Binding-site contacts:
Ligand atom C18 contacts residue LEU112 of chain 1.A at 4.0 Å (hydrophobic).
Ligand atom C22 contacts residue GLN107 of chain 1.A at 3.8 Å.
Ligand atom C15 contacts residue LYS33 of chain 1.A at 4.2 Å.
Ligand atom C26 contacts residue ILE75 of chain 1.A at 4.4 Å (hydrophobic).
Ligand atom C27 contacts residue LEU112 of chain 1.A at 3.8 Å (hydrophobic).
Ligand atom C20 contacts residue ARG88 of chain 1.A at 4.3 Å.
Ligand atom N17 contacts residue CYS105 of chain 1.A at 4.0 Å.
Ligand atom O19 contacts residue ARG88 of chain 1.A at 2.6 Å (salt-bridge).
Ligand atom C27 contacts residue ILE75 of chain 1.A at 4.3 Å (hydrophobic).
Ligand atom SD contacts residue LEU112 of chain 1.A at 4.0 Å.
Ligand atom C28 contacts residue VAL84 of chain 1.A at 4.1 Å (hydrophobic).
Ligand atom SD contacts residue GLN107 of chain 1.A at 4.3 Å.
Ligand atom C20 contacts residue LEU112 of chain 1.A at 4.1 Å (hydrophobic).
Ligand atom C18 contacts residue ARG88 of chain 1.A at 3.2 Å.
Ligand atom O23 contacts residue GLN107 of chain 1.A at 3.6 Å (h-bond).
Ligand atom SD contacts residue LYS33 of chain 1.A at 4.4 Å.
Ligand atom C29 contacts residue GLN107 of chain 1.A at 3.8 Å.
Ligand atom C24 contacts residue GLN107 of chain 1.A at 3.3 Å.
Ligand atom C16 contacts residue CYS105 of chain 1.A at 3.1 Å (hydrophobic).
Ligand atom C21 contacts residue LEU112 of chain 1.A at 3.9 Å (hydrophobic).
Ligand atom C15 contacts residue CYS105 of chain 1.A at 3.1 Å (hydrophobic).
Ligand atom SD contacts residue CYS105 of chain 1.A at 2.0 Å (h-bond).
Ligand atom C27 contacts residue VAL84 of chain 1.A at 4.3 Å (hydrophobic).
Ligand atom SD contacts residue PHE106 of chain 1.A at 3.3 Å (h-bond).
Ligand atom C28 contacts residue LEU112 of chain 1.A at 3.0 Å (hydrophobic).
Ligand atom C20 contacts residue GLN107 of chain 1.A at 3.5 Å.
Ligand atom C18 contacts residue GLN107 of chain 1.A at 4.0 Å.
Ligand atom N17 contacts residue GLN107 of chain 1.A at 3.8 Å.
Ligand atom C16 contacts residue ARG88 of chain 1.A at 3.5 Å.
Ligand atom C21 contacts residue GLN107 of chain 1.A at 3.9 Å.
Ligand atom N17 contacts residue ARG88 of chain 1.A at 3.5 Å (salt-bridge).
Ligand atom C26 contacts residue VAL81 of chain 1.A at 3.9 Å (hydrophobic).
Ligand atom O19 contacts residue LEU112 of chain 1.A at 3.9 Å.
Ligand atom N17 contacts residue LEU112 of chain 1.A at 4.0 Å.
Ligand atom C25 contacts residue VAL81 of chain 1.A at 4.3 Å (hydrophobic).

A small-molecule ligand and the protein it binds are described below.
Small molecule (SMILES): Cc1oc2ccccc2c1C(=O)NCCS

Sequence of chain 1.A:
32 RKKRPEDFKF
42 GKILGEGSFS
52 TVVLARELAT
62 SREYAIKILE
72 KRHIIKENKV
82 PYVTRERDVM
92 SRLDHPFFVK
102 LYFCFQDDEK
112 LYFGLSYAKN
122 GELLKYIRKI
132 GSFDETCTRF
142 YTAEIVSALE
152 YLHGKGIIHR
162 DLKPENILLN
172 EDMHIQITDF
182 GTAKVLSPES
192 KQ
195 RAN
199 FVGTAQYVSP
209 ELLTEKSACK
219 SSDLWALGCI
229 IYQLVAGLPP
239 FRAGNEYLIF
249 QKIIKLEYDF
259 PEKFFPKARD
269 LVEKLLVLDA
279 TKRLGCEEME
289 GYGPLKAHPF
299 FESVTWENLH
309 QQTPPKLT